This small molecule binds to this protein.
Small molecule (SMILES): Nc1nc(=O)c2ncn([C@@H]3O[C@H](CO[P](=O)(O)O[C@H]4[C@@H](O)[C@H](n5cnc6c(N)ncnc65)O[C@@H]4CO[P](=O)(O)O[C@@H]4[C@@H](O)[C@H](n5cnc6c(N)ncnc65)O[C@@H]4COP(=O)=O)[C@@H](O)[C@H]3O)c2[nH]1

Sequence of chain 9.E:
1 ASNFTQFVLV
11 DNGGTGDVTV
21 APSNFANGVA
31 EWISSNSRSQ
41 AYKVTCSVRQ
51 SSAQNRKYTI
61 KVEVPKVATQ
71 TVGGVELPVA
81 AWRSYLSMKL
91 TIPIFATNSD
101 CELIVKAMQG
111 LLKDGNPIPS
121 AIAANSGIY

Binding-site contacts:
Ligand atom N6 contacts residue THR59 of chain 9.E at 2.8 Å (h-bond).
Ligand atom C8 contacts residue LYS61 of chain 9.E at 3.7 Å.
Ligand atom C5' contacts residue TYR85 of chain 9.E at 4.0 Å (hydrophobic).
Ligand atom C8 contacts residue THR45 of chain 9.E at 3.8 Å.
Ligand atom O6 contacts residue LYS61 of chain 9.E at 3.0 Å (salt-bridge).
Ligand atom OP2 contacts residue GLU63 of chain 9.E at 3.6 Å (salt-bridge).
Ligand atom N1 contacts residue SER47 of chain 9.E at 2.9 Å (h-bond).
Ligand atom C6 contacts residue LYS61 of chain 9.E at 3.8 Å.
Ligand atom N1 contacts residue THR59 of chain 9.E at 3.5 Å.
Ligand atom N9 contacts residue TYR85 of chain 9.E at 4.0 Å.
Ligand atom C8 contacts residue TYR85 of chain 9.E at 3.8 Å (hydrophobic).
Ligand atom N1 contacts residue TYR85 of chain 9.E at 3.5 Å.
Ligand atom C6 contacts residue TYR85 of chain 9.E at 3.4 Å (hydrophobic).
Ligand atom N6 contacts residue TYR85 of chain 9.E at 3.4 Å.
Ligand atom C4 contacts residue TYR85 of chain 9.E at 3.8 Å (hydrophobic).
Ligand atom C5 contacts residue VAL29 of chain 9.E at 4.0 Å (hydrophobic).
Ligand atom N6 contacts residue LYS61 of chain 9.E at 4.1 Å.
Ligand atom C2 contacts residue SER47 of chain 9.E at 3.4 Å.
Ligand atom OP1 contacts residue TYR85 of chain 9.E at 3.5 Å (h-bond).
Ligand atom C5 contacts residue LYS61 of chain 9.E at 3.7 Å.
Ligand atom N7 contacts residue THR45 of chain 9.E at 2.5 Å (h-bond).
Ligand atom OP2 contacts residue LYS43 of chain 9.E at 2.7 Å (salt-bridge).
Ligand atom OP1 contacts residue LYS43 of chain 9.E at 2.9 Å (salt-bridge).
Ligand atom P contacts residue LYS43 of chain 9.E at 3.2 Å.
Ligand atom C6 contacts residue THR45 of chain 9.E at 3.1 Å.
Ligand atom P contacts residue TYR85 of chain 9.E at 3.7 Å.
Ligand atom C6 contacts residue THR59 of chain 9.E at 3.6 Å.
Ligand atom N6 contacts residue THR45 of chain 9.E at 2.5 Å (h-bond).
Ligand atom C6 contacts residue VAL29 of chain 9.E at 4.1 Å (hydrophobic).
Ligand atom C5 contacts residue THR45 of chain 9.E at 3.1 Å.
Ligand atom C4 contacts residue LYS61 of chain 9.E at 3.7 Å.
Ligand atom N9 contacts residue LYS61 of chain 9.E at 3.7 Å.
Ligand atom N6 contacts residue THR91 of chain 55.E at 3.5 Å (h-bond).
Ligand atom N7 contacts residue LYS61 of chain 9.E at 3.7 Å.
Ligand atom N6 contacts residue CYS46 of chain 9.E at 3.4 Å (h-bond).
Ligand atom N6 contacts residue SER47 of chain 9.E at 4.1 Å.
Ligand atom C6 contacts residue SER47 of chain 9.E at 3.9 Å.
Ligand atom N7 contacts residue TYR85 of chain 9.E at 3.7 Å.
Ligand atom C5 contacts residue TYR85 of chain 9.E at 3.5 Å (hydrophobic).
Ligand atom C2 contacts residue THR59 of chain 9.E at 4.1 Å.

Sequence of chain 55.E:
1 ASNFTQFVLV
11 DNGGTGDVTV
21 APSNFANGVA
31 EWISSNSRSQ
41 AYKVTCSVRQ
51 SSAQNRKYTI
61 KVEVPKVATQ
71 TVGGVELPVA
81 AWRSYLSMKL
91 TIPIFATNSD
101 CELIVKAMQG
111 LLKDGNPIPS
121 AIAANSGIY